The protein below binds the small molecule below.
Small molecule (SMILES): Clc1ccc(-c2n[nH]c3c2CCCC3)cc1

Binding-site contacts:
Ligand atom C3 contacts residue LEU107 of chain 1.A at 4.0 Å (hydrophobic).
Ligand atom C12 contacts residue GLN105 of chain 1.A at 3.4 Å.
Ligand atom C6 contacts residue THR110 of chain 1.A at 4.1 Å.
Ligand atom N2 contacts residue ASP106 of chain 1.A at 2.8 Å (salt-bridge).
Ligand atom C7 contacts residue ALA52 of chain 1.A at 4.1 Å (hydrophobic).
Ligand atom C2 contacts residue MET108 of chain 1.A at 3.3 Å (hydrophobic).
Ligand atom C6 contacts residue ILE31 of chain 1.A at 4.4 Å (hydrophobic).
Ligand atom N2 contacts residue ALA52 of chain 1.A at 3.4 Å.
Ligand atom C2 contacts residue GLU109 of chain 1.A at 3.8 Å.
Ligand atom N1 contacts residue LEU107 of chain 1.A at 3.9 Å.
Ligand atom C12 contacts residue LEU156 of chain 1.A at 4.0 Å (hydrophobic).
Ligand atom N1 contacts residue MET108 of chain 1.A at 3.0 Å (h-bond).
Ligand atom N1 contacts residue ALA52 of chain 1.A at 3.7 Å.
Ligand atom CL contacts residue THR110 of chain 1.A at 4.1 Å.
Ligand atom C9 contacts residue ALA52 of chain 1.A at 4.1 Å (hydrophobic).
Ligand atom C2 contacts residue ILE31 of chain 1.A at 3.8 Å (hydrophobic).
Ligand atom C1 contacts residue GLU109 of chain 1.A at 3.8 Å.
Ligand atom C10 contacts residue VAL39 of chain 1.A at 4.4 Å (hydrophobic).
Ligand atom C7 contacts residue MET108 of chain 1.A at 4.0 Å (hydrophobic).
Ligand atom C4 contacts residue MET108 of chain 1.A at 3.8 Å (hydrophobic).
Ligand atom C1 contacts residue MET108 of chain 1.A at 4.2 Å (hydrophobic).
Ligand atom C3 contacts residue ILE31 of chain 1.A at 3.9 Å (hydrophobic).
Ligand atom C5 contacts residue LEU156 of chain 1.A at 4.2 Å (hydrophobic).
Ligand atom N2 contacts residue LEU156 of chain 1.A at 3.9 Å.
Ligand atom C9 contacts residue LEU156 of chain 1.A at 4.0 Å (hydrophobic).
Ligand atom C3 contacts residue MET108 of chain 1.A at 3.1 Å (hydrophobic).
Ligand atom N2 contacts residue MET108 of chain 1.A at 3.7 Å.
Ligand atom N1 contacts residue ASP106 of chain 1.A at 3.5 Å (salt-bridge).
Ligand atom C8 contacts residue LEU156 of chain 1.A at 3.6 Å (hydrophobic).
Ligand atom C1 contacts residue THR110 of chain 1.A at 4.1 Å.
Ligand atom C13 contacts residue GLN105 of chain 1.A at 3.3 Å.
Ligand atom CL contacts residue LYS114 of chain 1.A at 3.1 Å.
Ligand atom CL contacts residue GLU109 of chain 1.A at 3.5 Å.
Ligand atom CL contacts residue ILE31 of chain 1.A at 4.3 Å.
Ligand atom C1 contacts residue ILE31 of chain 1.A at 3.9 Å (hydrophobic).
Ligand atom N2 contacts residue LEU107 of chain 1.A at 4.1 Å.
Ligand atom C8 contacts residue ALA52 of chain 1.A at 3.6 Å (hydrophobic).
Ligand atom C13 contacts residue LEU156 of chain 1.A at 3.8 Å (hydrophobic).
Ligand atom C13 contacts residue ALA52 of chain 1.A at 4.2 Å (hydrophobic).
Ligand atom C8 contacts residue ASP106 of chain 1.A at 4.0 Å.

Sequence of chain 1.A:
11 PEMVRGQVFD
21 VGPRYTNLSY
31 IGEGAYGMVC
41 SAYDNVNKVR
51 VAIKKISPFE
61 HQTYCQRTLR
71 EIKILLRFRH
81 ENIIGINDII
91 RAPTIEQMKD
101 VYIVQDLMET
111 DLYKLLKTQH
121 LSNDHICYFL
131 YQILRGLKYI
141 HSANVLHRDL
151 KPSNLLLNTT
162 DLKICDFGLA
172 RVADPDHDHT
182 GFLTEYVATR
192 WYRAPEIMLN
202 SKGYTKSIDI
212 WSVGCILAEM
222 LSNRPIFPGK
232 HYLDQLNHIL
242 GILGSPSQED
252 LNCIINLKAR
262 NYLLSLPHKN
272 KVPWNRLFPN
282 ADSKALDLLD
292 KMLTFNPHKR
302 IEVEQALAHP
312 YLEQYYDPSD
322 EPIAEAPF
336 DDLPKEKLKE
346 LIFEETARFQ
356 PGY